Sequence of chain 1.M:
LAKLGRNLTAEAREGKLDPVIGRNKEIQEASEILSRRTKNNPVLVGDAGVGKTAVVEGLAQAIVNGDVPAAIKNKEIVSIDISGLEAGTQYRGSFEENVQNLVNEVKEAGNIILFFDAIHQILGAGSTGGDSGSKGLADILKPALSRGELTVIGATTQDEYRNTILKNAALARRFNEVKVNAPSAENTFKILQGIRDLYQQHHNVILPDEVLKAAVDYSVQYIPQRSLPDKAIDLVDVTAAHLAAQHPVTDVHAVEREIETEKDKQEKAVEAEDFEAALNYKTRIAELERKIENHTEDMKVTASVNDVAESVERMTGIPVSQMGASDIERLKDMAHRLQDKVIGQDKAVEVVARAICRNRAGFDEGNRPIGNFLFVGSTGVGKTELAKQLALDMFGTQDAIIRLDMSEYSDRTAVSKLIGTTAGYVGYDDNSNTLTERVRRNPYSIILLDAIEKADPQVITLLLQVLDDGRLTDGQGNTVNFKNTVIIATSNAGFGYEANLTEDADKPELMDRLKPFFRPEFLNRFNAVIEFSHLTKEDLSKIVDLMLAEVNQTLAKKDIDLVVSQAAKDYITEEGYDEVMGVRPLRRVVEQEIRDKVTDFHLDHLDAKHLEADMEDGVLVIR

Binding-site contacts:
Ligand atom O2B contacts residue GLY455 of chain 1.M at 3.8 Å.
Ligand atom N3 contacts residue VAL456 of chain 1.M at 3.2 Å.
Ligand atom O3A contacts residue MG1 of chain 1.NB at 3.5 Å.
Ligand atom N1 contacts residue VAL456 of chain 1.M at 3.2 Å (h-bond).
Ligand atom C6 contacts residue VAL456 of chain 1.M at 3.4 Å (hydrophobic).
Ligand atom C8 contacts residue GLU460 of chain 1.M at 3.0 Å.
Ligand atom O2' contacts residue GLU460 of chain 1.M at 3.0 Å (salt-bridge).
Ligand atom O2B contacts residue MG1 of chain 1.NB at 2.5 Å.
Ligand atom O4' contacts residue GLY457 of chain 1.M at 3.0 Å (h-bond).
Ligand atom O2G contacts residue THR454 of chain 1.M at 3.1 Å.
Ligand atom O2B contacts residue LYS458 of chain 1.M at 3.5 Å (salt-bridge).
Ligand atom S1G contacts residue LYS458 of chain 1.M at 3.5 Å.
Ligand atom C5 contacts residue VAL456 of chain 1.M at 3.5 Å (hydrophobic).
Ligand atom C1' contacts residue GLY457 of chain 1.M at 3.7 Å.
Ligand atom C4' contacts residue VAL658 of chain 1.M at 3.7 Å (hydrophobic).
Ligand atom C6 contacts residue GLN420 of chain 1.M at 3.5 Å.
Ligand atom N6 contacts residue GLN420 of chain 1.M at 3.2 Å (h-bond).
Ligand atom C4' contacts residue GLY457 of chain 1.M at 3.7 Å.
Ligand atom N9 contacts residue GLY457 of chain 1.M at 3.6 Å.
Ligand atom C2' contacts residue GLU460 of chain 1.M at 3.1 Å.
Ligand atom N1 contacts residue GLN420 of chain 1.M at 3.5 Å (h-bond).
Ligand atom PG contacts residue MG1 of chain 1.NB at 3.2 Å.
Ligand atom N6 contacts residue ILE418 of chain 1.M at 2.2 Å (h-bond).
Ligand atom PB contacts residue MG1 of chain 1.NB at 2.8 Å.
Ligand atom S1G contacts residue MG1 of chain 1.NB at 3.1 Å.
Ligand atom C1' contacts residue ILE618 of chain 1.M at 3.6 Å (hydrophobic).
Ligand atom C4 contacts residue VAL456 of chain 1.M at 3.4 Å (hydrophobic).
Ligand atom C5' contacts residue GLY457 of chain 1.M at 3.4 Å.
Ligand atom O3B contacts residue THR459 of chain 1.M at 3.3 Å.
Ligand atom S1G contacts residue THR454 of chain 1.M at 3.5 Å.
Ligand atom O2B contacts residue THR454 of chain 1.M at 2.4 Å (h-bond).
Ligand atom N7 contacts residue ILE418 of chain 1.M at 3.5 Å (h-bond).
Ligand atom C4 contacts residue GLY457 of chain 1.M at 3.5 Å.
Ligand atom C6 contacts residue ILE418 of chain 1.M at 3.4 Å (hydrophobic).
Ligand atom N3 contacts residue GLY457 of chain 1.M at 3.3 Å (h-bond).
Ligand atom N7 contacts residue GLU460 of chain 1.M at 3.5 Å.
Ligand atom O4' contacts residue VAL658 of chain 1.M at 3.5 Å.
Ligand atom C2 contacts residue VAL456 of chain 1.M at 3.1 Å (hydrophobic).
Ligand atom N7 contacts residue VAL417 of chain 1.M at 3.8 Å.
Ligand atom O3B contacts residue MG1 of chain 1.NB at 2.2 Å.

This small molecule binds to this protein.
Small molecule (SMILES): Nc1ncnc2c1ncn2[C@@H]1O[C@H](COP(=O)(O)OP(=O)(O)OP(O)(O)=S)[C@@H](O)[C@H]1O